Sequence of chain 1.B:
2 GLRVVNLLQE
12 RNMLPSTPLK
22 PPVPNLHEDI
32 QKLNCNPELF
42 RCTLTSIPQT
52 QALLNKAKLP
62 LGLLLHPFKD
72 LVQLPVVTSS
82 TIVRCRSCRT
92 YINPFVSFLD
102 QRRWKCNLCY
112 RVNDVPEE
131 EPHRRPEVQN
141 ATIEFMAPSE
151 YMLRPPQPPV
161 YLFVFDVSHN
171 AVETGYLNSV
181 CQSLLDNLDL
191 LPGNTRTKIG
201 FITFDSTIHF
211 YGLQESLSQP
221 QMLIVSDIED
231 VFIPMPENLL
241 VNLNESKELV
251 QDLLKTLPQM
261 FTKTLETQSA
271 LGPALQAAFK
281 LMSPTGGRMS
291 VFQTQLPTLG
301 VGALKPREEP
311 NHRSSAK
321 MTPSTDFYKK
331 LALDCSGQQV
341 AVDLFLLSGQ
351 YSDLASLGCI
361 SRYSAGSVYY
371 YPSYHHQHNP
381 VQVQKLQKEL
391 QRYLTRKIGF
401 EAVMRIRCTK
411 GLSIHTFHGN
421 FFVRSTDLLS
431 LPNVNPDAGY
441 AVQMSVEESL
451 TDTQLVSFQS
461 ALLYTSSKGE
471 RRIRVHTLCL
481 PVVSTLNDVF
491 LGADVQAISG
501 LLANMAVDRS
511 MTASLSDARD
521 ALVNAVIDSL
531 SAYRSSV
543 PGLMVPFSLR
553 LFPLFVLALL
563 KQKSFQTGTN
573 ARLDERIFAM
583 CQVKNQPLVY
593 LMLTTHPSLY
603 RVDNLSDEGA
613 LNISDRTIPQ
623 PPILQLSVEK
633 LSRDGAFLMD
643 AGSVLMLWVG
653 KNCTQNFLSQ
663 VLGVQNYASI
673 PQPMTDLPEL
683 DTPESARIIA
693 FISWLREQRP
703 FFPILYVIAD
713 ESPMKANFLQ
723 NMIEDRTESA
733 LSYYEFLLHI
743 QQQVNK

A small-molecule ligand and the protein it binds are described below.
Small molecule (SMILES): CC[C@H](C)[C@H](NC(=O)[C@@H](NC(=O)[C@H](CO)NC(=O)[C@H](C)N)[C@@H](C)CC)C(=O)O

Binding-site contacts:
Ligand atom CD1 contacts residue TYR151 of chain 1.B at 3.9 Å (hydrophobic).
Ligand atom N contacts residue LEU428 of chain 1.B at 4.0 Å.
Ligand atom O contacts residue ALA461 of chain 1.B at 4.2 Å.
Ligand atom CG2 contacts residue VAL403 of chain 1.B at 3.8 Å (hydrophobic).
Ligand atom C contacts residue LEU428 of chain 1.B at 4.2 Å (hydrophobic).
Ligand atom O contacts residue ARG90 of chain 1.B at 4.4 Å.
Ligand atom CD1 contacts residue GLU150 of chain 1.B at 3.3 Å.
Ligand atom OG contacts residue VAL403 of chain 1.B at 4.0 Å.
Ligand atom CG2 contacts residue ARG405 of chain 1.B at 4.2 Å.
Ligand atom C contacts residue ARG405 of chain 1.B at 3.8 Å.
Ligand atom C contacts residue ARG85 of chain 1.B at 3.2 Å.
Ligand atom CB contacts residue VAL403 of chain 1.B at 4.2 Å (hydrophobic).
Ligand atom O contacts residue TYR151 of chain 1.B at 4.0 Å.
Ligand atom CG1 contacts residue ALA461 of chain 1.B at 3.8 Å (hydrophobic).
Ligand atom OG contacts residue LEU463 of chain 1.B at 4.0 Å.
Ligand atom CA contacts residue TYR92 of chain 1.B at 4.0 Å (hydrophobic).
Ligand atom OXT contacts residue ARG405 of chain 1.B at 2.8 Å (salt-bridge).
Ligand atom CG1 contacts residue GLU150 of chain 1.B at 4.0 Å.
Ligand atom OXT contacts residue ARG85 of chain 1.B at 3.6 Å (salt-bridge).
Ligand atom CA contacts residue ARG85 of chain 1.B at 4.0 Å.
Ligand atom O contacts residue TYR92 of chain 1.B at 3.5 Å.
Ligand atom O contacts residue ARG405 of chain 1.B at 4.4 Å.
Ligand atom CB contacts residue LEU463 of chain 1.B at 4.3 Å (hydrophobic).
Ligand atom O contacts residue ARG405 of chain 1.B at 3.5 Å (salt-bridge).
Ligand atom CD1 contacts residue ILE473 of chain 1.B at 3.7 Å (hydrophobic).
Ligand atom CB contacts residue LEU428 of chain 1.B at 3.8 Å (hydrophobic).
Ligand atom C contacts residue TYR92 of chain 1.B at 4.2 Å (hydrophobic).
Ligand atom CG2 contacts residue LEU428 of chain 1.B at 3.6 Å (hydrophobic).
Ligand atom CD1 contacts residue TYR92 of chain 1.B at 3.2 Å (hydrophobic).
Ligand atom CG1 contacts residue TYR151 of chain 1.B at 3.8 Å (hydrophobic).
Ligand atom CD1 contacts residue ARG90 of chain 1.B at 4.3 Å.
Ligand atom C contacts residue ARG407 of chain 1.B at 3.3 Å.
Ligand atom O contacts residue ARG407 of chain 1.B at 3.0 Å (salt-bridge).
Ligand atom CD1 contacts residue LEU463 of chain 1.B at 3.6 Å (hydrophobic).
Ligand atom N contacts residue ARG85 of chain 1.B at 4.4 Å.
Ligand atom CG1 contacts residue LEU463 of chain 1.B at 3.9 Å (hydrophobic).
Ligand atom O contacts residue ARG85 of chain 1.B at 2.4 Å (salt-bridge).
Ligand atom CG1 contacts residue TYR92 of chain 1.B at 4.3 Å (hydrophobic).
Ligand atom OXT contacts residue ARG407 of chain 1.B at 2.8 Å (salt-bridge).
Ligand atom CD1 contacts residue ALA461 of chain 1.B at 3.7 Å (hydrophobic).